This small molecule binds to this protein.
Small molecule (SMILES): CC(C)(C)NC[C@H](O)COc1cccc2c1CC(C#N)=N2

Sequence of chain 1.A:
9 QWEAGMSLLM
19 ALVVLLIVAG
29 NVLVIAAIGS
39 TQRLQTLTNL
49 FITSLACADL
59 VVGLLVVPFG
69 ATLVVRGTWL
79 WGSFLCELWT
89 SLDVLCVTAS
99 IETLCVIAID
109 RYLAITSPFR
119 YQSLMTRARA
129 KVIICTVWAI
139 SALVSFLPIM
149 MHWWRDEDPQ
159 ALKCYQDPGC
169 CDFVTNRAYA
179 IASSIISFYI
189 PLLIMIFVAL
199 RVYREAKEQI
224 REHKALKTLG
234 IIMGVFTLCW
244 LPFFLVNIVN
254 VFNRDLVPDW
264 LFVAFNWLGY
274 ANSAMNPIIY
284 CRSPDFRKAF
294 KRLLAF

Binding-site contacts:
Ligand atom C4 contacts residue VAL92 of chain 1.A at 3.6 Å (hydrophobic).
Ligand atom C1 contacts residue SER181 of chain 1.A at 3.7 Å.
Ligand atom C13 contacts residue ASP91 of chain 1.A at 2.9 Å.
Ligand atom O2 contacts residue ASN269 of chain 1.A at 3.1 Å (h-bond).
Ligand atom C6 contacts residue PHE247 of chain 1.A at 3.7 Å (hydrophobic).
Ligand atom C9 contacts residue PHE246 of chain 1.A at 3.7 Å (hydrophobic).
Ligand atom C15 contacts residue PHE171 of chain 1.A at 3.4 Å (hydrophobic).
Ligand atom N2 contacts residue ASN269 of chain 1.A at 3.2 Å (h-bond).
Ligand atom C5 contacts residue PHE247 of chain 1.A at 3.7 Å (hydrophobic).
Ligand atom N3 contacts residue THR173 of chain 1.A at 3.7 Å.
Ligand atom C10 contacts residue TRP243 of chain 1.A at 3.3 Å (hydrophobic).
Ligand atom C10 contacts residue ASP91 of chain 1.A at 3.5 Å.
Ligand atom O2 contacts residue TYR273 of chain 1.A at 3.7 Å.
Ligand atom N2 contacts residue ASP91 of chain 1.A at 2.5 Å (salt-bridge).
Ligand atom C1 contacts residue ASN250 of chain 1.A at 3.6 Å.
Ligand atom C11 contacts residue PHE246 of chain 1.A at 3.4 Å (hydrophobic).
Ligand atom C13 contacts residue THR88 of chain 1.A at 3.6 Å.
Ligand atom N3 contacts residue ASN250 of chain 1.A at 3.4 Å (h-bond).
Ligand atom C8 contacts residue SER181 of chain 1.A at 3.7 Å.
Ligand atom C15 contacts residue THR88 of chain 1.A at 3.7 Å.
Ligand atom O2 contacts residue ASP91 of chain 1.A at 2.4 Å (salt-bridge).
Ligand atom C9 contacts residue ASP91 of chain 1.A at 3.4 Å.
Ligand atom O2 contacts residue TRP243 of chain 1.A at 3.2 Å.
Ligand atom C5 contacts residue VAL92 of chain 1.A at 3.8 Å (hydrophobic).
Ligand atom C12 contacts residue ASP91 of chain 1.A at 3.3 Å.
Ligand atom C11 contacts residue ASP91 of chain 1.A at 3.5 Å.
Ligand atom C16 contacts residue PHE171 of chain 1.A at 3.3 Å (hydrophobic).
Ligand atom O1 contacts residue VAL92 of chain 1.A at 3.8 Å.
Ligand atom C11 contacts residue ASN269 of chain 1.A at 2.8 Å.
Ligand atom C2 contacts residue PHE171 of chain 1.A at 3.6 Å (hydrophobic).
Ligand atom C16 contacts residue ASN250 of chain 1.A at 3.2 Å.
Ligand atom C1 contacts residue PHE171 of chain 1.A at 3.5 Å (hydrophobic).
Ligand atom N1 contacts residue SER181 of chain 1.A at 2.7 Å (h-bond).
Ligand atom C9 contacts residue TRP243 of chain 1.A at 3.4 Å (hydrophobic).
Ligand atom C8 contacts residue PHE247 of chain 1.A at 3.8 Å (hydrophobic).
Ligand atom N3 contacts residue PHE171 of chain 1.A at 3.6 Å.
Ligand atom C10 contacts residue PHE246 of chain 1.A at 3.4 Å (hydrophobic).
Ligand atom C10 contacts residue ASN269 of chain 1.A at 2.9 Å.
Ligand atom C6 contacts residue VAL92 of chain 1.A at 3.6 Å (hydrophobic).
Ligand atom C13 contacts residue TRP87 of chain 1.A at 3.7 Å (hydrophobic).